A small-molecule ligand and the protein it binds are described below.
Small molecule (SMILES): CC(C)[C@H](NC(=O)[C@H](CCC(=O)O)NC(=O)[C@H](CCC(=O)O)NC(=O)[C@@H](NC(=O)[C@@H](NC(=O)[C@@H]1CCCN1)[C@@H](C)O)C(C)C)C(=O)N[C@@H](CC(=O)O)C(=O)O

Sequence of chain 1.A:
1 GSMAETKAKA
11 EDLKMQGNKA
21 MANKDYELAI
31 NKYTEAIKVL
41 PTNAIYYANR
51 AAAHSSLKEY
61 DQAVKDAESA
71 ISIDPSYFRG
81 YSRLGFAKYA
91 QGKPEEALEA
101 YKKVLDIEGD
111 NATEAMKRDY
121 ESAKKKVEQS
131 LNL

Binding-site contacts:
Ligand atom C contacts residue ZN1 of chain 1.M at 3.0 Å.
Ligand atom N contacts residue PHE86 of chain 1.A at 3.4 Å.
Ligand atom O contacts residue PHE86 of chain 1.A at 3.7 Å.
Ligand atom CB contacts residue ASN49 of chain 1.A at 3.6 Å.
Ligand atom CA contacts residue ARG83 of chain 1.A at 3.5 Å.
Ligand atom OD1 contacts residue LYS14 of chain 1.A at 3.1 Å.
Ligand atom C contacts residue ASN49 of chain 1.A at 3.7 Å.
Ligand atom CA contacts residue ASN49 of chain 1.A at 3.8 Å.
Ligand atom CA contacts residue ZN1 of chain 1.M at 3.1 Å.
Ligand atom CG contacts residue ARG83 of chain 1.A at 3.6 Å.
Ligand atom O contacts residue ARG83 of chain 1.A at 2.9 Å (salt-bridge).
Ligand atom C contacts residue PHE86 of chain 1.A at 3.4 Å (hydrophobic).
Ligand atom OD1 contacts residue ASN49 of chain 1.A at 3.1 Å (h-bond).
Ligand atom C contacts residue ARG79 of chain 1.A at 3.4 Å.
Ligand atom O contacts residue PHE86 of chain 1.A at 3.7 Å.
Ligand atom N contacts residue ARG83 of chain 1.A at 3.6 Å (salt-bridge).
Ligand atom CG2 contacts residue PHE86 of chain 1.A at 3.3 Å (hydrophobic).
Ligand atom CG2 contacts residue TYR33 of chain 1.A at 3.5 Å (hydrophobic).
Ligand atom O contacts residue ZN1 of chain 1.M at 2.2 Å.
Ligand atom CG2 contacts residue ASN18 of chain 1.A at 3.3 Å.
Ligand atom CA contacts residue ASN49 of chain 1.A at 3.6 Å.
Ligand atom C contacts residue ARG83 of chain 1.A at 3.7 Å.
Ligand atom CG1 contacts residue ALA52 of chain 1.A at 3.6 Å (hydrophobic).
Ligand atom N contacts residue ZN1 of chain 1.M at 2.3 Å.
Ligand atom CD contacts residue ZN1 of chain 1.M at 3.0 Å.
Ligand atom OD1 contacts residue ILE45 of chain 1.A at 3.1 Å.
Ligand atom OD2 contacts residue LYS14 of chain 1.A at 3.7 Å.
Ligand atom CB contacts residue TYR33 of chain 1.A at 3.7 Å (hydrophobic).
Ligand atom CD contacts residue SER122 of chain 1.A at 3.7 Å.
Ligand atom OD2 contacts residue ASN18 of chain 1.A at 2.3 Å (h-bond).
Ligand atom CA contacts residue PHE86 of chain 1.A at 3.5 Å (hydrophobic).
Ligand atom CG1 contacts residue MET21 of chain 1.A at 3.7 Å (hydrophobic).
Ligand atom OD2 contacts residue ASN49 of chain 1.A at 3.0 Å (h-bond).
Ligand atom CD contacts residue TYR89 of chain 1.A at 3.6 Å (hydrophobic).
Ligand atom OXT contacts residue ARG79 of chain 1.A at 2.9 Å (salt-bridge).
Ligand atom CG contacts residue ASN49 of chain 1.A at 3.2 Å.
Ligand atom CG contacts residue ASN18 of chain 1.A at 3.4 Å.
Ligand atom O contacts residue ARG79 of chain 1.A at 3.6 Å (salt-bridge).
Ligand atom CB contacts residue TYR101 of chain 1.A at 3.5 Å (hydrophobic).
Ligand atom N contacts residue ASN49 of chain 1.A at 2.8 Å (h-bond).